Sequence of chain 33.H:
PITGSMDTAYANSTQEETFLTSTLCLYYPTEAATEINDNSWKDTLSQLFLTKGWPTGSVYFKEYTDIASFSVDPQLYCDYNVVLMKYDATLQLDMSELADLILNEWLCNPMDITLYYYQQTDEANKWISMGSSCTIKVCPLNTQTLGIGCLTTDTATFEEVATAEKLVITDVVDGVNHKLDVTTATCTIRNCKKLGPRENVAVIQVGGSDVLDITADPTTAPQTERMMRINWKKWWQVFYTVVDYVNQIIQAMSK

Binding-site contacts:
Ligand atom C2 contacts residue ASN12 of chain 33.H at 3.2 Å.
Ligand atom C5 contacts residue ASN12 of chain 33.H at 4.1 Å.
Ligand atom O7 contacts residue ASN12 of chain 33.H at 3.7 Å.
Ligand atom N2 contacts residue ASN12 of chain 33.H at 3.8 Å.
Ligand atom O5 contacts residue ASN12 of chain 33.H at 2.7 Å (h-bond).
Ligand atom C7 contacts residue ASN12 of chain 33.H at 3.9 Å.
Ligand atom C1 contacts residue ASN12 of chain 33.H at 2.2 Å.

The small molecule below binds the protein below.
Small molecule (SMILES): CC(=O)N[C@H]1[C@H](O[C@H]2[C@H](O)[C@@H](NC(C)=O)CO[C@@H]2CO)O[C@H](CO)[C@@H](O)[C@@H]1O